Sequence of chain 1.B:
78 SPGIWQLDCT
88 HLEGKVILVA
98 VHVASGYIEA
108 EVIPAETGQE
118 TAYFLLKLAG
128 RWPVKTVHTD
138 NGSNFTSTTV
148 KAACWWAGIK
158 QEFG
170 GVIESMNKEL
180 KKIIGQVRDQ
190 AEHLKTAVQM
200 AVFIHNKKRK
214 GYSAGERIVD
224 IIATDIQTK

Sequence of chain 1.D:
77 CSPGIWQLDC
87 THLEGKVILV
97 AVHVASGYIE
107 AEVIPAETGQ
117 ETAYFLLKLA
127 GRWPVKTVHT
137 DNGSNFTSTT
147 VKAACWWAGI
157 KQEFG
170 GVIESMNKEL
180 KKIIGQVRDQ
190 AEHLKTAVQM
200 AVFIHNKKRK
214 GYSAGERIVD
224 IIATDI

Sequence of chain 1.A:
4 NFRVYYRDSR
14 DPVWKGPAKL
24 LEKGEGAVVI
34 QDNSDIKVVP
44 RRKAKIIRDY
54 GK

This small molecule binds to this protein.
Small molecule (SMILES): Cc1nc2ccccc2c(-c2ccc3c(c2)CCCO3)c1[C@H](OC(C)(C)C)C(=O)O

Binding-site contacts:
Ligand atom C6 contacts residue THR146 of chain 1.B at 3.8 Å.
Ligand atom C15 contacts residue TRP17 of chain 1.A at 3.7 Å (hydrophobic).
Ligand atom C24 contacts residue THR195 of chain 1.D at 3.3 Å.
Ligand atom N1 contacts residue LYS48 of chain 1.A at 3.8 Å.
Ligand atom C19 contacts residue GLU191 of chain 1.D at 3.4 Å.
Ligand atom C16 contacts residue TRP17 of chain 1.A at 3.6 Å (hydrophobic).
Ligand atom C23 contacts residue THR195 of chain 1.D at 3.6 Å.
Ligand atom C16 contacts residue LYS48 of chain 1.A at 3.7 Å.
Ligand atom C9 contacts residue THR146 of chain 1.B at 3.9 Å.
Ligand atom C20 contacts residue TRP153 of chain 1.B at 3.7 Å (hydrophobic).
Ligand atom O27 contacts residue TRP153 of chain 1.B at 3.8 Å.
Ligand atom C9 contacts residue ALA150 of chain 1.B at 3.6 Å (hydrophobic).
Ligand atom O22 contacts residue THR195 of chain 1.D at 3.4 Å (h-bond).
Ligand atom C26 contacts residue GLN116 of chain 1.B at 3.7 Å.
Ligand atom C13 contacts residue ALA149 of chain 1.B at 3.6 Å (hydrophobic).
Ligand atom C17 contacts residue HIS192 of chain 1.D at 3.5 Å.
Ligand atom C5 contacts residue LYS48 of chain 1.A at 3.4 Å.
Ligand atom C6 contacts residue LYS48 of chain 1.A at 3.5 Å.
Ligand atom C16 contacts residue THR146 of chain 1.B at 3.7 Å.
Ligand atom C4 contacts residue TRP153 of chain 1.B at 3.5 Å (hydrophobic).
Ligand atom C18 contacts residue THR195 of chain 1.D at 3.8 Å.
Ligand atom C19 contacts residue THR195 of chain 1.D at 3.5 Å.
Ligand atom C21 contacts residue GLN189 of chain 1.D at 3.6 Å.
Ligand atom C5 contacts residue THR146 of chain 1.B at 3.6 Å.
Ligand atom C19 contacts residue LYS48 of chain 1.A at 3.8 Å.
Ligand atom O20 contacts residue THR195 of chain 1.D at 2.7 Å (h-bond).
Ligand atom C20 contacts residue MET199 of chain 1.D at 3.6 Å (hydrophobic).
Ligand atom O27 contacts residue ALA150 of chain 1.B at 3.7 Å.
Ligand atom O20 contacts residue HIS192 of chain 1.D at 3.0 Å (h-bond).
Ligand atom O22 contacts residue HIS192 of chain 1.D at 3.5 Å (h-bond).
Ligand atom O21 contacts residue ALA190 of chain 1.D at 3.6 Å.
Ligand atom C17 contacts residue GLN116 of chain 1.B at 3.6 Å.
Ligand atom C25 contacts residue GLN116 of chain 1.B at 3.8 Å.
Ligand atom C17 contacts residue GLU191 of chain 1.D at 3.7 Å.
Ligand atom C8 contacts residue THR146 of chain 1.B at 3.8 Å.
Ligand atom O21 contacts residue GLU191 of chain 1.D at 2.7 Å (salt-bridge).
Ligand atom C25 contacts residue THR195 of chain 1.D at 3.7 Å.
Ligand atom O21 contacts residue LYS48 of chain 1.A at 2.7 Å (salt-bridge).
Ligand atom O27 contacts residue LEU123 of chain 1.B at 3.8 Å.
Ligand atom O20 contacts residue GLU191 of chain 1.D at 3.3 Å (salt-bridge).